A small-molecule ligand and the protein it binds are described below.
Small molecule (SMILES): CC(=O)N[C@H]1[C@H](O[C@H]2[C@H](O)[C@@H](NC(C)=O)CO[C@@H]2CO)O[C@H](CO)[C@@H](O[C@@H]2O[C@H](CO)[C@@H](O)[C@H](O[C@H]3O[C@H](CO)[C@@H](O)[C@H](O)[C@@H]3O)[C@@H]2O)[C@@H]1O

Sequence of chain 3.A:
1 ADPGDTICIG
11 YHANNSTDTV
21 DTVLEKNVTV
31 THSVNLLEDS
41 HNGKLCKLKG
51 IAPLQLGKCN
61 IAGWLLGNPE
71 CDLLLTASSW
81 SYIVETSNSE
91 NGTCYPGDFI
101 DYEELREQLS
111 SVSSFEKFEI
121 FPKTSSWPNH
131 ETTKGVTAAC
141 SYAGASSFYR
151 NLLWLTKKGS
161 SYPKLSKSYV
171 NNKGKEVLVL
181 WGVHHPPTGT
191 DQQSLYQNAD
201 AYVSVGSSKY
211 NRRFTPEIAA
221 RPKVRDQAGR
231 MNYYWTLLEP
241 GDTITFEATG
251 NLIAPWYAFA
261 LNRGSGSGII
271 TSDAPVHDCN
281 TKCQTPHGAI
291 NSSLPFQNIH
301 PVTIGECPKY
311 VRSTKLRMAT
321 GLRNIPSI

Binding-site contacts:
Ligand atom C2 contacts residue ASN15 of chain 3.A at 2.5 Å.
Ligand atom C4 contacts residue ASN15 of chain 3.A at 4.0 Å.
Ligand atom C8 contacts residue ASN15 of chain 3.A at 4.1 Å.
Ligand atom N2 contacts residue ASN15 of chain 3.A at 2.8 Å (h-bond).
Ligand atom C7 contacts residue ASN15 of chain 3.A at 3.4 Å.
Ligand atom C5 contacts residue ASN15 of chain 3.A at 3.5 Å.
Ligand atom C1 contacts residue ASN15 of chain 3.A at 1.3 Å.
Ligand atom O7 contacts residue ASN15 of chain 3.A at 3.7 Å.
Ligand atom O5 contacts residue ASN15 of chain 3.A at 2.2 Å (h-bond).
Ligand atom C3 contacts residue ASN15 of chain 3.A at 3.7 Å.